Binding-site contacts:
Ligand atom C5 contacts residue ASN322 of chain 1.B at 3.6 Å.
Ligand atom C8 contacts residue ASN322 of chain 1.B at 3.6 Å.
Ligand atom C4 contacts residue ASN322 of chain 1.B at 4.3 Å.
Ligand atom C3 contacts residue ASN322 of chain 1.B at 3.9 Å.
Ligand atom C1 contacts residue ASN322 of chain 1.B at 1.4 Å.
Ligand atom C7 contacts residue ASN322 of chain 1.B at 3.3 Å.
Ligand atom O7 contacts residue ASN322 of chain 1.B at 4.2 Å.
Ligand atom N2 contacts residue ASN322 of chain 1.B at 2.5 Å (h-bond).
Ligand atom C1 contacts residue GLN571 of chain 1.B at 4.1 Å.
Ligand atom N2 contacts residue GLN571 of chain 1.B at 4.5 Å.
Ligand atom O5 contacts residue GLN571 of chain 1.B at 4.4 Å.
Ligand atom C2 contacts residue ASN322 of chain 1.B at 2.6 Å.
Ligand atom O4 contacts residue GLN571 of chain 1.B at 4.0 Å.
Ligand atom C3 contacts residue GLN571 of chain 1.B at 3.8 Å.
Ligand atom C4 contacts residue GLN571 of chain 1.B at 4.1 Å.
Ligand atom C2 contacts residue GLN571 of chain 1.B at 4.4 Å.
Ligand atom C5 contacts residue GLN571 of chain 1.B at 3.8 Å.
Ligand atom O5 contacts residue ASN322 of chain 1.B at 2.4 Å (h-bond).

Sequence of chain 1.B:
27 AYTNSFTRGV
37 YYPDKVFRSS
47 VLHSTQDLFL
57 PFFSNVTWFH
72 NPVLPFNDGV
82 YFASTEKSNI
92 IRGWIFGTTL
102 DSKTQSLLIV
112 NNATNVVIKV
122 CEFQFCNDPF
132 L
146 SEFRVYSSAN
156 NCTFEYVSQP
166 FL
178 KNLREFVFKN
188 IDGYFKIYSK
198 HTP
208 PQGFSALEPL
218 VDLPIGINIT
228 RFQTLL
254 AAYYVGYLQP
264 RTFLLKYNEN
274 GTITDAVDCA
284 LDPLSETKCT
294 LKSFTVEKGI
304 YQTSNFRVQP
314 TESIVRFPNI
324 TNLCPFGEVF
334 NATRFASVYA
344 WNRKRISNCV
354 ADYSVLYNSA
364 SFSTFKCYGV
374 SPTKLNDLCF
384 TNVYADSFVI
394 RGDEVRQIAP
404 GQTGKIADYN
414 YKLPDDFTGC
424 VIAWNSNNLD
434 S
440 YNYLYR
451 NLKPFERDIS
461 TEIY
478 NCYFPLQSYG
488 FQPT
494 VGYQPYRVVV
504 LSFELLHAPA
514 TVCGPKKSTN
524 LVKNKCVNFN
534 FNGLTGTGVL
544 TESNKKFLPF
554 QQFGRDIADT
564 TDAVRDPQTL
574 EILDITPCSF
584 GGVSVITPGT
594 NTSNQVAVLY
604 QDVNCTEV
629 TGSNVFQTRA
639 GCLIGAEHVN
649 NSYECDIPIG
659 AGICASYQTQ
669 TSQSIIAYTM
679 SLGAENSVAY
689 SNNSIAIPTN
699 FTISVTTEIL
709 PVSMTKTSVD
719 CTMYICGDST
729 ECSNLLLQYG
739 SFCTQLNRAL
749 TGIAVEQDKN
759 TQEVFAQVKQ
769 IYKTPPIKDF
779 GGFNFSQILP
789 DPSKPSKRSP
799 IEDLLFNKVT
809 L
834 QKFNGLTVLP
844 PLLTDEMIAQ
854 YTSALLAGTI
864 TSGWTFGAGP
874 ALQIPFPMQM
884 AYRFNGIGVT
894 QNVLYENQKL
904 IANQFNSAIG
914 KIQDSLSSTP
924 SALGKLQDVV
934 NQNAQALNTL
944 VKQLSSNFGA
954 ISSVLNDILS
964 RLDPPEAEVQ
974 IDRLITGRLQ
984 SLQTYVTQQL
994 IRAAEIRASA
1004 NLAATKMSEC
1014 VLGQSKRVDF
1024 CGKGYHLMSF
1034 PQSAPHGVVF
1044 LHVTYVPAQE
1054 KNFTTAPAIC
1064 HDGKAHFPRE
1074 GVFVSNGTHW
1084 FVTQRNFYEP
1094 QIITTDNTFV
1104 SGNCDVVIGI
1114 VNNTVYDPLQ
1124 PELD

A protein and the small-molecule ligand that binds it are described below.
Small molecule (SMILES): CC(=O)N[C@@H]1[C@@H](O)[C@H](O)[C@@H](CO)O[C@H]1O